This small molecule binds to this protein.
Small molecule (SMILES): CO[C@H]1O[C@H](CO)[C@@H](O)[C@H](O)[C@@H]1O

Binding-site contacts:
Ligand atom C6 contacts residue ALA50 of chain 1.C at 3.3 Å (hydrophobic).
Ligand atom C5 contacts residue ASP53 of chain 1.C at 4.2 Å.
Ligand atom O5 contacts residue ALA50 of chain 1.C at 2.9 Å (h-bond).
Ligand atom C7 contacts residue ALA50 of chain 1.C at 3.9 Å (hydrophobic).
Ligand atom O2 contacts residue GLY49 of chain 1.C at 4.0 Å.
Ligand atom C6 contacts residue LEU143 of chain 1.C at 4.5 Å (hydrophobic).
Ligand atom O6 contacts residue ALA50 of chain 1.C at 3.7 Å.
Ligand atom C5 contacts residue ALA50 of chain 1.C at 3.7 Å (hydrophobic).
Ligand atom C2 contacts residue GLY68 of chain 1.C at 4.4 Å.
Ligand atom O3 contacts residue GLY67 of chain 1.C at 3.9 Å.
Ligand atom O2 contacts residue GLY68 of chain 1.C at 3.5 Å.
Ligand atom C5 contacts residue GLY49 of chain 1.C at 4.4 Å.
Ligand atom C4 contacts residue GLY68 of chain 1.C at 3.6 Å.
Ligand atom O3 contacts residue GLY68 of chain 1.C at 3.0 Å (h-bond).
Ligand atom C1 contacts residue ALA50 of chain 1.C at 4.0 Å (hydrophobic).
Ligand atom O4 contacts residue GLY68 of chain 1.C at 3.9 Å.
Ligand atom O6 contacts residue ALA51 of chain 1.C at 2.8 Å (h-bond).
Ligand atom C4 contacts residue ASP53 of chain 1.C at 3.5 Å.
Ligand atom O6 contacts residue PHE88 of chain 1.C at 3.7 Å.
Ligand atom O6 contacts residue ASP53 of chain 1.C at 3.7 Å.
Ligand atom C6 contacts residue ALA51 of chain 1.C at 3.4 Å (hydrophobic).
Ligand atom C4 contacts residue GLY67 of chain 1.C at 4.3 Å.
Ligand atom C6 contacts residue ASP53 of chain 1.C at 3.2 Å.
Ligand atom C7 contacts residue TYR90 of chain 1.C at 3.8 Å (hydrophobic).
Ligand atom O5 contacts residue ALA51 of chain 1.C at 4.4 Å.
Ligand atom C3 contacts residue GLY68 of chain 1.C at 3.8 Å.
Ligand atom C6 contacts residue GLY49 of chain 1.C at 3.8 Å.
Ligand atom O6 contacts residue ILE52 of chain 1.C at 4.4 Å.
Ligand atom O6 contacts residue LEU143 of chain 1.C at 3.7 Å.
Ligand atom O5 contacts residue GLY49 of chain 1.C at 3.9 Å.
Ligand atom O4 contacts residue GLY67 of chain 1.C at 4.1 Å.
Ligand atom O6 contacts residue GLY49 of chain 1.C at 4.5 Å.
Ligand atom C5 contacts residue ALA51 of chain 1.C at 4.4 Å (hydrophobic).
Ligand atom O4 contacts residue ASP53 of chain 1.C at 2.8 Å (salt-bridge).

Sequence of chain 1.C:
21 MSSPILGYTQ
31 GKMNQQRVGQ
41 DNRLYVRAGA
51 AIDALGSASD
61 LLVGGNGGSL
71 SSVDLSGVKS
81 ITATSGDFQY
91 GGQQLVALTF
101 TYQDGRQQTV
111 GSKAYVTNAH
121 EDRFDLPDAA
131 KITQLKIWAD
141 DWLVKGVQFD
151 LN